Binding-site contacts:
Ligand atom C8 contacts residue ASN603 of chain 1.B at 4.0 Å.
Ligand atom C3 contacts residue ASN603 of chain 1.B at 3.8 Å.
Ligand atom O5 contacts residue ASN603 of chain 1.B at 2.4 Å (h-bond).
Ligand atom C8 contacts residue GLN631 of chain 1.B at 3.8 Å.
Ligand atom C7 contacts residue ASN603 of chain 1.B at 3.3 Å.
Ligand atom C5 contacts residue ASN603 of chain 1.B at 3.7 Å.
Ligand atom C2 contacts residue ASN603 of chain 1.B at 2.5 Å.
Ligand atom C4 contacts residue ASN603 of chain 1.B at 4.2 Å.
Ligand atom N2 contacts residue ASN603 of chain 1.B at 2.9 Å (h-bond).
Ligand atom O5 contacts residue THR605 of chain 1.B at 4.3 Å.
Ligand atom C1 contacts residue ASN603 of chain 1.B at 1.4 Å.
Ligand atom O7 contacts residue ASN603 of chain 1.B at 3.3 Å (h-bond).

Sequence of chain 1.B:
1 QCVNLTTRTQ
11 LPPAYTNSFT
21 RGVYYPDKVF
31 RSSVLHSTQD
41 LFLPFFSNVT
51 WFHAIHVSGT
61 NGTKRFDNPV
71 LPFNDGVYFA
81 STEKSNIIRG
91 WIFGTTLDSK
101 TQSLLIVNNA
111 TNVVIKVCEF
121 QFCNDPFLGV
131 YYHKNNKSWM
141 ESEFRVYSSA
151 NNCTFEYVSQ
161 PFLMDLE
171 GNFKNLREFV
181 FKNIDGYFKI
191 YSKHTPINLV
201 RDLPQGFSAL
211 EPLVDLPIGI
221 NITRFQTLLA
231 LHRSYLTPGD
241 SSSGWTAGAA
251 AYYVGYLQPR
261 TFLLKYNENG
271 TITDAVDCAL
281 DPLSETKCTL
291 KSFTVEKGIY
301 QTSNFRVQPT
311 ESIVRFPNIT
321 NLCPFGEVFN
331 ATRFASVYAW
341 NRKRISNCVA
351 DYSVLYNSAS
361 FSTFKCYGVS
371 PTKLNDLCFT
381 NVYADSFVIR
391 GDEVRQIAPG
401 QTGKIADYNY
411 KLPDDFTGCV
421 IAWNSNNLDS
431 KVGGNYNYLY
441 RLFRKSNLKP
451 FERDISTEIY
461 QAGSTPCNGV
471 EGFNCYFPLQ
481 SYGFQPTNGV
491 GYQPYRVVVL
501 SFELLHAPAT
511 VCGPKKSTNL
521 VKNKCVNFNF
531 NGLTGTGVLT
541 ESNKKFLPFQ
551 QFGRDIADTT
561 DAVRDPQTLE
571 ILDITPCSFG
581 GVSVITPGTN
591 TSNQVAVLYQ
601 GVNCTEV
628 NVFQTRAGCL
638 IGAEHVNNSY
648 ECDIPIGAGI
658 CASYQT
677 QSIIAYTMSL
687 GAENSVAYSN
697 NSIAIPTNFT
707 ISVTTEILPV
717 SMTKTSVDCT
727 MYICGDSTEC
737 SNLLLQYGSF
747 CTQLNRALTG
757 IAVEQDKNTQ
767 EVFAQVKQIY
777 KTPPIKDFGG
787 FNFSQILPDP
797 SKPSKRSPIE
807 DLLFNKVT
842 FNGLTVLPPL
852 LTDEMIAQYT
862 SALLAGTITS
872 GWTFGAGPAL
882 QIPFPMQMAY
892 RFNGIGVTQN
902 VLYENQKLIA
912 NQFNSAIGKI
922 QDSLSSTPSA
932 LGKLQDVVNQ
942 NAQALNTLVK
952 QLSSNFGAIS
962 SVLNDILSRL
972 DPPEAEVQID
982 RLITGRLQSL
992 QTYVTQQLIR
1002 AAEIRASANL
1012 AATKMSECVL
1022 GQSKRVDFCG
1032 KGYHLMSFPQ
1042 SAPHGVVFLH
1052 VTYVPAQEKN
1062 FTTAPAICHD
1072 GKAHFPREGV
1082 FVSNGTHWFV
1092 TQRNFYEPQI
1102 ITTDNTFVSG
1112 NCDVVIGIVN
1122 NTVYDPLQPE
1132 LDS

The protein below binds the small molecule below.
Small molecule (SMILES): CC(=O)N[C@@H]1[C@@H](O)[C@H](O)[C@@H](CO)O[C@H]1O